This small molecule binds to this protein.
Small molecule (SMILES): COCCOCCOCCOc1ccc(C(C)(C)CC(C)(C)C)cc1

Sequence of chain 1.B:
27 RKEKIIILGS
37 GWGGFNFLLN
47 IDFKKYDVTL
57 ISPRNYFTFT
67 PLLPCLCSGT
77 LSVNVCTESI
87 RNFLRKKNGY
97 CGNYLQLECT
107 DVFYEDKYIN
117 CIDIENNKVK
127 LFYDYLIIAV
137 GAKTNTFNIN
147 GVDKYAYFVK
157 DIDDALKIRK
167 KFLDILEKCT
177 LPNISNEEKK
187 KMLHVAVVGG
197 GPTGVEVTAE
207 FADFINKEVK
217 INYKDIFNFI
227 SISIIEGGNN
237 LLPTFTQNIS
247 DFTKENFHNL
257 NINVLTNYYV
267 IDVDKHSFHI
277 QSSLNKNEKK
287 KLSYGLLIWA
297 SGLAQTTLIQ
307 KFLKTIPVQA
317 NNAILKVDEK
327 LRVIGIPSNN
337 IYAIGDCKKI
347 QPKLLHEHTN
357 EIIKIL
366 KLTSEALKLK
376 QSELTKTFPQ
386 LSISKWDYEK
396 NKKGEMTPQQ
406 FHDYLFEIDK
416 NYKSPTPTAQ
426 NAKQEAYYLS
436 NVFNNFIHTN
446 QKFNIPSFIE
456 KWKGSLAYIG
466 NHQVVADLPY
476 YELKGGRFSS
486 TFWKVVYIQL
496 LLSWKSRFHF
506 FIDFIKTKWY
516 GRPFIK

Binding-site contacts:
Ligand atom C13 contacts residue PHE509 of chain 1.B at 3.8 Å (hydrophobic).
Ligand atom C16 contacts residue LYS489 of chain 1.B at 3.0 Å.
Ligand atom C14 contacts residue PHE506 of chain 1.B at 3.7 Å (hydrophobic).
Ligand atom C9 contacts residue PHE506 of chain 1.B at 3.9 Å (hydrophobic).
Ligand atom C8 contacts residue PHE505 of chain 1.B at 4.0 Å (hydrophobic).
Ligand atom C17 contacts residue ILE510 of chain 1.B at 4.4 Å (hydrophobic).
Ligand atom C2 contacts residue TRT1 of chain 1.Y at 2.4 Å.
Ligand atom C8 contacts residue ILE493 of chain 1.B at 4.0 Å (hydrophobic).
Ligand atom C17 contacts residue LYS513 of chain 1.B at 3.8 Å.
Ligand atom O15 contacts residue PHE509 of chain 1.B at 3.4 Å.
Ligand atom C7 contacts residue VAL490 of chain 1.B at 4.4 Å (hydrophobic).
Ligand atom C12 contacts residue PHE506 of chain 1.B at 4.2 Å (hydrophobic).
Ligand atom C5 contacts residue ILE493 of chain 1.B at 4.0 Å (hydrophobic).
Ligand atom C3 contacts residue TRT1 of chain 1.Y at 4.4 Å.
Ligand atom C9 contacts residue LYS489 of chain 1.B at 4.3 Å.
Ligand atom C13 contacts residue LYS489 of chain 1.B at 4.0 Å.
Ligand atom C4 contacts residue TRT1 of chain 1.Y at 4.0 Å.
Ligand atom C5 contacts residue PHE506 of chain 1.B at 3.9 Å (hydrophobic).
Ligand atom O15 contacts residue ILE510 of chain 1.B at 3.7 Å.
Ligand atom C10 contacts residue LYS489 of chain 1.B at 4.4 Å.
Ligand atom C6 contacts residue LYS489 of chain 1.B at 4.5 Å.
Ligand atom C13 contacts residue PHE506 of chain 1.B at 3.8 Å (hydrophobic).
Ligand atom O15 contacts residue LYS489 of chain 1.B at 4.2 Å.
Ligand atom C17 contacts residue LYS489 of chain 1.B at 3.8 Å.
Ligand atom C11 contacts residue LYS489 of chain 1.B at 4.4 Å.
Ligand atom C14 contacts residue PHE505 of chain 1.B at 4.4 Å (hydrophobic).
Ligand atom C1 contacts residue TRT1 of chain 1.Y at 3.7 Å.
Ligand atom C3 contacts residue PHE506 of chain 1.B at 4.2 Å (hydrophobic).
Ligand atom C16 contacts residue PHE509 of chain 1.B at 3.5 Å (hydrophobic).
Ligand atom C11 contacts residue PHE506 of chain 1.B at 4.1 Å (hydrophobic).
Ligand atom C8 contacts residue VAL490 of chain 1.B at 4.3 Å (hydrophobic).
Ligand atom C14 contacts residue LYS489 of chain 1.B at 4.1 Å.
Ligand atom C7 contacts residue LYS489 of chain 1.B at 4.4 Å.
Ligand atom C8 contacts residue LYS489 of chain 1.B at 3.5 Å.
Ligand atom C12 contacts residue PHE509 of chain 1.B at 4.1 Å (hydrophobic).
Ligand atom C12 contacts residue LYS489 of chain 1.B at 4.2 Å.
Ligand atom O15 contacts residue PHE506 of chain 1.B at 4.4 Å.
Ligand atom C10 contacts residue PHE506 of chain 1.B at 4.1 Å (hydrophobic).